This protein binds this small molecule.
Small molecule (SMILES): CC(=O)N[C@@H]1[C@@H](O[C@H]2O[C@H](CO)[C@H](O)[C@H](O)[C@H]2NC(C)=O)[C@@H](O)[C@@H](C)O[C@H]1O

Binding-site contacts:
Ligand atom O7 contacts residue LEU214 of chain 4.A at 3.9 Å.
Ligand atom N2 contacts residue GLY103 of chain 4.A at 4.3 Å.
Ligand atom O3 contacts residue GLY103 of chain 4.A at 2.9 Å (h-bond).
Ligand atom O4 contacts residue ASP85 of chain 4.A at 2.7 Å (salt-bridge).
Ligand atom C4 contacts residue LEU214 of chain 4.A at 4.1 Å (hydrophobic).
Ligand atom C7 contacts residue GLY103 of chain 4.A at 3.6 Å.
Ligand atom N2 contacts residue ASN129 of chain 4.A at 3.9 Å.
Ligand atom C3 contacts residue ASN129 of chain 4.A at 3.5 Å.
Ligand atom C8 contacts residue TYR104 of chain 4.A at 3.8 Å (hydrophobic).
Ligand atom O3 contacts residue ASN129 of chain 4.A at 3.1 Å (h-bond).
Ligand atom O3 contacts residue GLY102 of chain 4.A at 3.8 Å.
Ligand atom C8 contacts residue GLY103 of chain 4.A at 4.3 Å.
Ligand atom C5 contacts residue LEU214 of chain 4.A at 4.2 Å (hydrophobic).
Ligand atom O6 contacts residue SER215 of chain 4.A at 2.5 Å (h-bond).
Ligand atom O4 contacts residue GLY213 of chain 4.A at 3.2 Å.
Ligand atom C2 contacts residue LEU214 of chain 4.A at 4.2 Å (hydrophobic).
Ligand atom O5 contacts residue LEU214 of chain 4.A at 4.0 Å.
Ligand atom C4 contacts residue LEU127 of chain 4.A at 3.4 Å (hydrophobic).
Ligand atom C8 contacts residue TRP132 of chain 4.A at 4.1 Å (hydrophobic).
Ligand atom O3 contacts residue ASP85 of chain 4.A at 2.9 Å (salt-bridge).
Ligand atom O3 contacts residue LEU127 of chain 4.A at 3.7 Å.
Ligand atom C7 contacts residue ASN129 of chain 4.A at 4.3 Å.
Ligand atom O4 contacts residue LEU214 of chain 4.A at 3.0 Å (h-bond).
Ligand atom O5 contacts residue SER215 of chain 4.A at 4.2 Å.
Ligand atom C3 contacts residue ASP85 of chain 4.A at 3.8 Å.
Ligand atom C4 contacts residue ASP85 of chain 4.A at 3.3 Å.
Ligand atom C3 contacts residue LEU127 of chain 4.A at 3.6 Å (hydrophobic).
Ligand atom O7 contacts residue ASN101 of chain 4.A at 3.9 Å.
Ligand atom O6 contacts residue TYR218 of chain 4.A at 3.4 Å.
Ligand atom C6 contacts residue GLY213 of chain 4.A at 4.2 Å.
Ligand atom C6 contacts residue TYR218 of chain 4.A at 3.7 Å (hydrophobic).
Ligand atom O7 contacts residue GLY102 of chain 4.A at 3.5 Å.
Ligand atom C6 contacts residue SER215 of chain 4.A at 3.5 Å.
Ligand atom C1 contacts residue LEU214 of chain 4.A at 4.3 Å (hydrophobic).
Ligand atom C4 contacts residue GLY213 of chain 4.A at 4.2 Å.
Ligand atom C6 contacts residue LEU214 of chain 4.A at 3.7 Å (hydrophobic).
Ligand atom C8 contacts residue TYR218 of chain 4.A at 4.3 Å (hydrophobic).
Ligand atom C5 contacts residue LEU127 of chain 4.A at 4.1 Å (hydrophobic).
Ligand atom C3 contacts residue GLY103 of chain 4.A at 4.2 Å.
Ligand atom O7 contacts residue GLY103 of chain 4.A at 2.8 Å (h-bond).

Sequence of chain 4.A:
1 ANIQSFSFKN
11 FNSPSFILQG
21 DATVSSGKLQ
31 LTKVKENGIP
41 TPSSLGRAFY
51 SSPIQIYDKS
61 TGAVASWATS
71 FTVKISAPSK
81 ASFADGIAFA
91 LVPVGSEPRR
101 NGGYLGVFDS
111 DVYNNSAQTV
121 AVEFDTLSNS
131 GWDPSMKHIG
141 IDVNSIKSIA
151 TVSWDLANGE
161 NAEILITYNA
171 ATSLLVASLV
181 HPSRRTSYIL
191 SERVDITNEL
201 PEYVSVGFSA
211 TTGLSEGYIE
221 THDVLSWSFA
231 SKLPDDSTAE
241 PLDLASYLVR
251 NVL